The protein below binds the small molecule below.
Small molecule (SMILES): CC[C@H](C)[C@H](NC(=O)CN)C(=O)N[C@@H](CC(C)C)C(=O)NCC(=O)N[C@@H](Cc1ccccc1)C(=O)N[C@H](C(=O)N[C@@H](Cc1ccccc1)C(=O)N[C@H](C(=O)N[C@@H](CC(C)C)C(=O)O)[C@@H](C)O)C(C)C

Binding-site contacts:
Ligand atom O contacts residue TYR84 of chain 1.A at 3.1 Å (h-bond).
Ligand atom CA contacts residue ASP77 of chain 1.A at 3.5 Å.
Ligand atom CD2 contacts residue TYR159 of chain 1.A at 3.4 Å (hydrophobic).
Ligand atom OG1 contacts residue LYS146 of chain 1.A at 2.7 Å (salt-bridge).
Ligand atom OG1 contacts residue ASP32 of chain 1.E at 2.7 Å (salt-bridge).
Ligand atom O contacts residue HIS70 of chain 1.A at 3.2 Å.
Ligand atom CA contacts residue GLU63 of chain 1.A at 3.4 Å.
Ligand atom O contacts residue LYS146 of chain 1.A at 3.3 Å (salt-bridge).
Ligand atom CB contacts residue TYR99 of chain 1.A at 3.3 Å (hydrophobic).
Ligand atom CD2 contacts residue TRP147 of chain 1.A at 3.2 Å (hydrophobic).
Ligand atom N contacts residue TYR99 of chain 1.A at 2.9 Å (h-bond).
Ligand atom O contacts residue LYS66 of chain 1.A at 3.4 Å.
Ligand atom N contacts residue TYR7 of chain 1.A at 2.9 Å (h-bond).
Ligand atom O contacts residue THR73 of chain 1.A at 3.3 Å.
Ligand atom C contacts residue TYR7 of chain 1.A at 3.5 Å (hydrophobic).
Ligand atom CA contacts residue SER94 of chain 1.D at 3.3 Å.
Ligand atom CB contacts residue THR73 of chain 1.A at 3.3 Å.
Ligand atom O contacts residue GLN52 of chain 1.E at 3.1 Å (h-bond).
Ligand atom N contacts residue GLU63 of chain 1.A at 2.9 Å (salt-bridge).
Ligand atom N contacts residue TYR171 of chain 1.A at 2.7 Å (h-bond).
Ligand atom CG2 contacts residue THR73 of chain 1.A at 3.3 Å.
Ligand atom O contacts residue GLN95 of chain 1.D at 3.2 Å.
Ligand atom O contacts residue TRP147 of chain 1.A at 2.9 Å (h-bond).
Ligand atom CZ contacts residue ARG97 of chain 1.A at 3.4 Å.
Ligand atom O contacts residue SER99 of chain 1.E at 3.1 Å (h-bond).
Ligand atom CG2 contacts residue ILE53 of chain 1.E at 3.4 Å (hydrophobic).
Ligand atom N contacts residue TRP167 of chain 1.A at 3.3 Å.
Ligand atom C contacts residue SER94 of chain 1.D at 3.4 Å.
Ligand atom N contacts residue ASP77 of chain 1.A at 2.9 Å (salt-bridge).
Ligand atom CA contacts residue TYR171 of chain 1.A at 3.5 Å (hydrophobic).
Ligand atom O contacts residue THR143 of chain 1.A at 2.7 Å (h-bond).
Ligand atom CD1 contacts residue VAL67 of chain 1.A at 3.5 Å (hydrophobic).
Ligand atom CA contacts residue GLN52 of chain 1.E at 3.2 Å.
Ligand atom N contacts residue GLN52 of chain 1.E at 3.0 Å (h-bond).
Ligand atom CA contacts residue TYR7 of chain 1.A at 3.3 Å (hydrophobic).
Ligand atom CB contacts residue TYR99 of chain 1.A at 3.5 Å (hydrophobic).
Ligand atom O contacts residue LYS66 of chain 1.A at 2.8 Å (salt-bridge).
Ligand atom CG2 contacts residue TYR7 of chain 1.A at 3.4 Å (hydrophobic).
Ligand atom OXT contacts residue LYS146 of chain 1.A at 3.0 Å (salt-bridge).
Ligand atom O contacts residue TYR159 of chain 1.A at 2.8 Å (h-bond).

Sequence of chain 1.E:
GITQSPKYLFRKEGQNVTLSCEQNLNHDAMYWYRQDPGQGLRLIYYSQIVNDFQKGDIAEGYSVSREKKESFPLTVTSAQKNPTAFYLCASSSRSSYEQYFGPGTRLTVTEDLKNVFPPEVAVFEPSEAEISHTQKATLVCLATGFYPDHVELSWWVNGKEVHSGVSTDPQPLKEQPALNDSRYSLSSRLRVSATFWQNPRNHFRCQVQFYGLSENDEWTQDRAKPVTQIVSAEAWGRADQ

Sequence of chain 1.D:
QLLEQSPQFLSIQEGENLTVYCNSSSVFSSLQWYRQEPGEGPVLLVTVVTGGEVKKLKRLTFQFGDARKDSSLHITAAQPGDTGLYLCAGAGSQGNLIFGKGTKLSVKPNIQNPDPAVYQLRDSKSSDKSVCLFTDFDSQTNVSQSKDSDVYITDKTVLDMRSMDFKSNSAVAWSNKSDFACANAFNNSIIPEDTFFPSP

Sequence of chain 1.A:
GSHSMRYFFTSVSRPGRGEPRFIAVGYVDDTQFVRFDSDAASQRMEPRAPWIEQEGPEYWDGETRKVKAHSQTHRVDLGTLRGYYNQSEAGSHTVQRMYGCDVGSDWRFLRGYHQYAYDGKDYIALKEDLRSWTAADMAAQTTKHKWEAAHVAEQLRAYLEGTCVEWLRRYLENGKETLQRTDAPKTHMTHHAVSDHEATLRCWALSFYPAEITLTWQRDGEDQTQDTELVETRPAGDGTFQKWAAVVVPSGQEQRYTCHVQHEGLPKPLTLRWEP